Sequence of chain 1.A:
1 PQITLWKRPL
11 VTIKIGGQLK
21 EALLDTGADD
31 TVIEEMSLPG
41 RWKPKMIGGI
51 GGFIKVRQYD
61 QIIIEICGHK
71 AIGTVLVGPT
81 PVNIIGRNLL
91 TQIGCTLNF

Sequence of chain 1.B:
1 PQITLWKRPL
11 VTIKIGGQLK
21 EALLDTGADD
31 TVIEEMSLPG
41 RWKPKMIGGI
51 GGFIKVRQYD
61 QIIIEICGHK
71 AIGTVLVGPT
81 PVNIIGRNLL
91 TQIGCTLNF

Binding-site contacts:
Ligand atom F contacts residue ILE50 of chain 1.A at 3.2 Å.
Ligand atom N19 contacts residue GLY48 of chain 1.B at 2.8 Å (h-bond).
Ligand atom C1 contacts residue ASP25 of chain 1.B at 3.5 Å.
Ligand atom C31 contacts residue GLY27 of chain 1.B at 3.4 Å.
Ligand atom C35 contacts residue GLY48 of chain 1.B at 3.4 Å.
Ligand atom O contacts residue ILE50 of chain 1.B at 2.7 Å (h-bond).
Ligand atom F contacts residue ILE84 of chain 1.B at 3.3 Å.
Ligand atom O21 contacts residue ASP29 of chain 1.B at 2.9 Å (salt-bridge).
Ligand atom C18 contacts residue ALA28 of chain 1.B at 3.6 Å (hydrophobic).
Ligand atom C17 contacts residue ALA28 of chain 1.B at 3.7 Å (hydrophobic).
Ligand atom O contacts residue GLY49 of chain 1.B at 3.2 Å.
Ligand atom C32 contacts residue VAL82 of chain 1.A at 3.7 Å (hydrophobic).
Ligand atom O21 contacts residue ALA28 of chain 1.B at 3.7 Å.
Ligand atom C34 contacts residue GLY49 of chain 1.B at 3.6 Å.
Ligand atom N contacts residue ASP25 of chain 1.B at 2.7 Å (salt-bridge).
Ligand atom F36 contacts residue ILE84 of chain 1.A at 3.4 Å.
Ligand atom C12 contacts residue GLY48 of chain 1.B at 3.7 Å.
Ligand atom C contacts residue GLY27 of chain 1.A at 3.4 Å.
Ligand atom N contacts residue GLY27 of chain 1.A at 3.1 Å (h-bond).
Ligand atom C39 contacts residue LEU23 of chain 1.B at 3.7 Å (hydrophobic).
Ligand atom C31 contacts residue VAL82 of chain 1.A at 3.7 Å (hydrophobic).
Ligand atom C11 contacts residue GLY48 of chain 1.A at 3.5 Å.
Ligand atom C6 contacts residue ILE50 of chain 1.B at 3.7 Å (hydrophobic).
Ligand atom C contacts residue ASP25 of chain 1.B at 3.6 Å.
Ligand atom C39 contacts residue ASP25 of chain 1.B at 3.5 Å.
Ligand atom C10 contacts residue GLY48 of chain 1.A at 3.5 Å.
Ligand atom C28 contacts residue ARG8 of chain 1.A at 3.5 Å.
Ligand atom C27 contacts residue ARG8 of chain 1.A at 3.3 Å.
Ligand atom C17 contacts residue ASP30 of chain 1.B at 3.4 Å.
Ligand atom O21 contacts residue GLY27 of chain 1.B at 3.6 Å (h-bond).
Ligand atom C39 contacts residue GLY27 of chain 1.A at 3.3 Å.
Ligand atom C26 contacts residue ARG8 of chain 1.A at 3.5 Å.
Ligand atom C16 contacts residue ASP30 of chain 1.B at 3.5 Å.
Ligand atom C1 contacts residue ASP25 of chain 1.A at 3.3 Å.
Ligand atom O5 contacts residue ILE50 of chain 1.A at 2.8 Å (h-bond).
Ligand atom C7 contacts residue ILE50 of chain 1.B at 3.6 Å (hydrophobic).
Ligand atom C14 contacts residue GLY48 of chain 1.B at 3.6 Å.
Ligand atom C27 contacts residue VAL82 of chain 1.A at 3.6 Å (hydrophobic).
Ligand atom O5 contacts residue GLY49 of chain 1.A at 3.4 Å.
Ligand atom F36 contacts residue ILE50 of chain 1.B at 3.5 Å.

The protein below binds the small molecule below.
Small molecule (SMILES): C[C@H]1CN(S(=O)(=O)c2ccccc2)[C@@H](CCc2c(F)cccc2NC(=O)CC(c2ccc(F)cc2)c2ccc(F)cc2)CN1